Binding-site contacts:
Ligand atom N2 contacts residue ASP321 of chain 1.C at 3.8 Å.
Ligand atom N2 contacts residue ASN323 of chain 1.C at 2.8 Å (h-bond).
Ligand atom O7 contacts residue LEU322 of chain 1.C at 3.2 Å.
Ligand atom C5 contacts residue ASN323 of chain 1.C at 3.7 Å.
Ligand atom C2 contacts residue ASN323 of chain 1.C at 2.4 Å.
Ligand atom C3 contacts residue ASN323 of chain 1.C at 3.7 Å.
Ligand atom C8 contacts residue ASN323 of chain 1.C at 3.2 Å.
Ligand atom O7 contacts residue ASP321 of chain 1.C at 3.5 Å (salt-bridge).
Ligand atom C7 contacts residue LEU322 of chain 1.C at 4.2 Å (hydrophobic).
Ligand atom C6 contacts residue GLN485 of chain 1.C at 4.2 Å.
Ligand atom C8 contacts residue ARG268 of chain 1.C at 4.2 Å.
Ligand atom O7 contacts residue ASN323 of chain 1.C at 3.4 Å (h-bond).
Ligand atom C7 contacts residue ASP321 of chain 1.C at 4.0 Å.
Ligand atom C4 contacts residue ASN323 of chain 1.C at 4.2 Å.
Ligand atom O5 contacts residue ASN323 of chain 1.C at 2.4 Å (h-bond).
Ligand atom C1 contacts residue ASN323 of chain 1.C at 1.4 Å.
Ligand atom C7 contacts residue ASN323 of chain 1.C at 3.2 Å.

A small-molecule ligand and the protein it binds are described below.
Small molecule (SMILES): CC(=O)N[C@@H]1[C@@H](O)[C@H](O)[C@@H](CO)O[C@H]1O

Sequence of chain 1.C:
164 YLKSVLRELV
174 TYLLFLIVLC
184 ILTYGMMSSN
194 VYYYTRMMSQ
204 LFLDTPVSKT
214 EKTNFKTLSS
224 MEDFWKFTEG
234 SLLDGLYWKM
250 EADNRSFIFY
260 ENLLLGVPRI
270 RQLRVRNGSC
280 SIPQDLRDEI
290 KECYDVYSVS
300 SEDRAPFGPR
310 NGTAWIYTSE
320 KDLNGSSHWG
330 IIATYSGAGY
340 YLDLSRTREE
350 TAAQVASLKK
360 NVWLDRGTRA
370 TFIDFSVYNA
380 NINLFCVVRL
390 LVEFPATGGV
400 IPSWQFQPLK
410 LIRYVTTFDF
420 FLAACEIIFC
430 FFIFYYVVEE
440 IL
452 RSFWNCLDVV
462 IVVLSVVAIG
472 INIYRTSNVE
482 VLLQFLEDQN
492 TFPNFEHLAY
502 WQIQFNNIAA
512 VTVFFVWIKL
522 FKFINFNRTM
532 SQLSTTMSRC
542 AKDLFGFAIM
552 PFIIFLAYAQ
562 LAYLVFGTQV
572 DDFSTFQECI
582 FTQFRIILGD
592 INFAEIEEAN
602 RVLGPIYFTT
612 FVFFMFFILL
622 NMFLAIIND